Binding-site contacts:
Ligand atom C6 contacts residue TRP133 of chain 1.A at 3.7 Å (hydrophobic).
Ligand atom C8 contacts residue VAL131 of chain 1.A at 3.9 Å (hydrophobic).
Ligand atom O1 contacts residue ILE215 of chain 1.A at 3.5 Å.
Ligand atom O7 contacts residue ASN130 of chain 1.A at 3.0 Å (h-bond).
Ligand atom C8 contacts residue HIS132 of chain 1.A at 3.6 Å.
Ligand atom C2 contacts residue ILE215 of chain 1.A at 3.8 Å (hydrophobic).
Ligand atom C5 contacts residue THR216 of chain 1.A at 4.0 Å.
Ligand atom O4 contacts residue LYS102 of chain 1.A at 4.0 Å.
Ligand atom C2 contacts residue ASN130 of chain 1.A at 4.0 Å.
Ligand atom O4 contacts residue LEU105 of chain 1.A at 3.6 Å.
Ligand atom O2 contacts residue ASN219 of chain 1.A at 3.0 Å (h-bond).
Ligand atom C2 contacts residue ASN219 of chain 1.A at 3.8 Å.
Ligand atom C4 contacts residue GLY104 of chain 1.A at 3.9 Å.
Ligand atom O3 contacts residue GLY104 of chain 1.A at 2.8 Å (h-bond).
Ligand atom O2 contacts residue ASN130 of chain 1.A at 3.5 Å (h-bond).
Ligand atom C3 contacts residue ASN219 of chain 1.A at 3.6 Å.
Ligand atom O6 contacts residue ILE215 of chain 1.A at 3.2 Å (h-bond).
Ligand atom C1 contacts residue ASN219 of chain 1.A at 3.6 Å.
Ligand atom O3 contacts residue GLY103 of chain 1.A at 3.5 Å.
Ligand atom O6 contacts residue THR216 of chain 1.A at 3.2 Å (h-bond).
Ligand atom C3 contacts residue GLY104 of chain 1.A at 3.9 Å.
Ligand atom O7 contacts residue VAL131 of chain 1.A at 3.8 Å.
Ligand atom C4 contacts residue TRP133 of chain 1.A at 4.2 Å (hydrophobic).
Ligand atom C5 contacts residue LEU128 of chain 1.A at 3.9 Å (hydrophobic).
Ligand atom C4 contacts residue ASN130 of chain 1.A at 4.0 Å.
Ligand atom O6 contacts residue GLY214 of chain 1.A at 3.8 Å.
Ligand atom O5 contacts residue LEU128 of chain 1.A at 4.0 Å.
Ligand atom O6 contacts residue ASN219 of chain 1.A at 4.0 Å.
Ligand atom C6 contacts residue LEU128 of chain 1.A at 3.9 Å (hydrophobic).
Ligand atom C1 contacts residue ILE215 of chain 1.A at 4.2 Å (hydrophobic).
Ligand atom O6 contacts residue TYR129 of chain 1.A at 4.0 Å.
Ligand atom C6 contacts residue ASN219 of chain 1.A at 3.7 Å.
Ligand atom C3 contacts residue ILE215 of chain 1.A at 4.2 Å (hydrophobic).
Ligand atom C4 contacts residue LEU128 of chain 1.A at 4.1 Å (hydrophobic).
Ligand atom C6 contacts residue TYR129 of chain 1.A at 3.7 Å (hydrophobic).
Ligand atom O4 contacts residue GLY104 of chain 1.A at 3.2 Å (h-bond).
Ligand atom O4 contacts residue TRP133 of chain 1.A at 3.8 Å.
Ligand atom C6 contacts residue THR216 of chain 1.A at 4.0 Å.
Ligand atom C1 contacts residue LEU128 of chain 1.A at 4.1 Å (hydrophobic).
Ligand atom C7 contacts residue ASN130 of chain 1.A at 4.0 Å.

Sequence of chain 1.A:
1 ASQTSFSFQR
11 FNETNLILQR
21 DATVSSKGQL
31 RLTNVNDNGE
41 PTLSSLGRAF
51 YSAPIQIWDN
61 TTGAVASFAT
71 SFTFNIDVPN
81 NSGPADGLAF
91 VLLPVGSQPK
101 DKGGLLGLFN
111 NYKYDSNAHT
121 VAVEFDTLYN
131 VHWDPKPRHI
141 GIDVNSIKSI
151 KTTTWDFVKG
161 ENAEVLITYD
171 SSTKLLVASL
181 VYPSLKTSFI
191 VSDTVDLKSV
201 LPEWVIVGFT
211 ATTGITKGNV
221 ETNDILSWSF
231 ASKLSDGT

The protein below binds the small molecule below.
Small molecule (SMILES): CC(=O)N[C@H]1[C@H](O[C@H]2[C@@H](O)[C@H](O)[C@@H](CO)O[C@@H]2O)O[C@H](CO)[C@@H](O[C@@H]2O[C@H](CO)[C@H](O)[C@H](O)[C@H]2O)[C@@H]1O